Binding-site contacts:
Ligand atom C8 contacts residue ASN118 of chain 1.C at 4.4 Å.
Ligand atom C3 contacts residue ASN118 of chain 1.C at 3.9 Å.
Ligand atom C2 contacts residue ASN118 of chain 1.C at 2.5 Å.
Ligand atom C6 contacts residue GLN51 of chain 1.C at 3.8 Å.
Ligand atom N2 contacts residue ASN118 of chain 1.C at 3.0 Å (h-bond).
Ligand atom C6 contacts residue ASP55 of chain 1.C at 3.5 Å.
Ligand atom C4 contacts residue ASN118 of chain 1.C at 4.4 Å.
Ligand atom C5 contacts residue ASN118 of chain 1.C at 3.7 Å.
Ligand atom C1 contacts residue ASN118 of chain 1.C at 1.4 Å.
Ligand atom O6 contacts residue ASP55 of chain 1.C at 3.0 Å (salt-bridge).
Ligand atom O5 contacts residue GLN51 of chain 1.C at 3.6 Å.
Ligand atom C7 contacts residue ASN118 of chain 1.C at 3.3 Å.
Ligand atom O6 contacts residue GLN51 of chain 1.C at 3.6 Å.
Ligand atom O7 contacts residue ASN118 of chain 1.C at 3.3 Å (h-bond).
Ligand atom O5 contacts residue ASN118 of chain 1.C at 2.4 Å (h-bond).
Ligand atom C8 contacts residue GLN121 of chain 1.C at 3.8 Å.

This small molecule binds to this protein.
Small molecule (SMILES): CC(=O)N[C@H]1[C@H](O[C@H]2[C@H](O)[C@@H](NC(C)=O)CO[C@@H]2CO)O[C@H](CO)[C@@H](O)[C@@H]1O

Sequence of chain 1.C:
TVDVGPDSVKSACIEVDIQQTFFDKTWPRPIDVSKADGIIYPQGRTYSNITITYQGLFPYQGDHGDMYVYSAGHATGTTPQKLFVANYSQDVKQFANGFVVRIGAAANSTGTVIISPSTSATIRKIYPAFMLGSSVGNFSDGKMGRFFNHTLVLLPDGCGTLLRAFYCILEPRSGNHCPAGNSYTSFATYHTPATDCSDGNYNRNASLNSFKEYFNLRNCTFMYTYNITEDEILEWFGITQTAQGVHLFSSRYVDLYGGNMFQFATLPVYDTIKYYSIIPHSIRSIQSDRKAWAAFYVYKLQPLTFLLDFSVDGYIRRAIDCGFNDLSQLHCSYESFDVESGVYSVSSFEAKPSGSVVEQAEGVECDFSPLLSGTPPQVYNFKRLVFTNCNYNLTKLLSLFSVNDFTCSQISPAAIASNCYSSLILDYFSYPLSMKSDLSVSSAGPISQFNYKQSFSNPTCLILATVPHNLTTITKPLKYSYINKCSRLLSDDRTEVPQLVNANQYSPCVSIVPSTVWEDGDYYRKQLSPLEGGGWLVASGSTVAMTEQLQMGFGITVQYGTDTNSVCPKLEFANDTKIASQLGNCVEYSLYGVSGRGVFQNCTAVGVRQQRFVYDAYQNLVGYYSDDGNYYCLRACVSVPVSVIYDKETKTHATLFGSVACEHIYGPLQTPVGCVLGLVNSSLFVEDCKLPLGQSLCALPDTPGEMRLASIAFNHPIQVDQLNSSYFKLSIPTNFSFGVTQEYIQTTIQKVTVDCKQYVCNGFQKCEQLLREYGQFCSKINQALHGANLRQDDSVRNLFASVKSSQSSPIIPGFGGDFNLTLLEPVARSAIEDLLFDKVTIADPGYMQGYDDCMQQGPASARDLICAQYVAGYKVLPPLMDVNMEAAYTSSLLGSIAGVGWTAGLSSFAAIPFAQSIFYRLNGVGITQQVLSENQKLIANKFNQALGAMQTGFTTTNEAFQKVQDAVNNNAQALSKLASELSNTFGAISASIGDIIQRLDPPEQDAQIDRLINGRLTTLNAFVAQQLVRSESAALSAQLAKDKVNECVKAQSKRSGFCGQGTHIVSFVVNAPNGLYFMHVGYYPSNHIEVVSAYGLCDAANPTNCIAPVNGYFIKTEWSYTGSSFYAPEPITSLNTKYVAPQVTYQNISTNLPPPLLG